Sequence of chain 1.A:
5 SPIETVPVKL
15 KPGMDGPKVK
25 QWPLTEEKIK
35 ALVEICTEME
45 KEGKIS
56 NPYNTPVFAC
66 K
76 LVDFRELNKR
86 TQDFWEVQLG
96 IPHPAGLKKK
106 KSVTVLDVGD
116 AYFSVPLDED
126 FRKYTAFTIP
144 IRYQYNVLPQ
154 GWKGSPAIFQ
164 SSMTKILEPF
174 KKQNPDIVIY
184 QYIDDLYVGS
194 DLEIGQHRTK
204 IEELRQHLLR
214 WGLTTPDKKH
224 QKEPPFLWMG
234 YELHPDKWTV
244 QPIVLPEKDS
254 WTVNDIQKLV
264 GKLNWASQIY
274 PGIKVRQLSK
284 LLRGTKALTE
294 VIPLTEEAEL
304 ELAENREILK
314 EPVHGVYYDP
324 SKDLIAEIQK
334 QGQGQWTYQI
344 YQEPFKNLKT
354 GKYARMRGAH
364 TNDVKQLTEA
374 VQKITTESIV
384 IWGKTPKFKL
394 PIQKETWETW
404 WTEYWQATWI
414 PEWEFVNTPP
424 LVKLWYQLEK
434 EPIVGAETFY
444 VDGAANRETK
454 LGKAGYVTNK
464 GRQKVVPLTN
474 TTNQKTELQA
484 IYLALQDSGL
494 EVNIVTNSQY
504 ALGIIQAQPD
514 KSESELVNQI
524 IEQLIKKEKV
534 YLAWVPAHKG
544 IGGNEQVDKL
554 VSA

The protein below binds the small molecule below.
Small molecule (SMILES): Cc1ccnc2c1NC(=O)c1cccnc1N2C1CC1

Binding-site contacts:
Ligand atom C13 contacts residue LYS103 of chain 1.A at 3.7 Å.
Ligand atom CD contacts residue TRP231 of chain 1.A at 3.4 Å (hydrophobic).
Ligand atom C9 contacts residue LEU236 of chain 1.A at 3.8 Å (hydrophobic).
Ligand atom C6 contacts residue LEU236 of chain 1.A at 4.1 Å (hydrophobic).
Ligand atom C5 contacts residue TYR183 of chain 1.A at 3.4 Å (hydrophobic).
Ligand atom CD contacts residue TYR190 of chain 1.A at 3.8 Å (hydrophobic).
Ligand atom N3 contacts residue LEU102 of chain 1.A at 3.8 Å.
Ligand atom C6 contacts residue TYR183 of chain 1.A at 4.0 Å (hydrophobic).
Ligand atom C7 contacts residue LEU236 of chain 1.A at 4.2 Å (hydrophobic).
Ligand atom C15 contacts residue LEU102 of chain 1.A at 4.1 Å (hydrophobic).
Ligand atom C2 contacts residue LEU102 of chain 1.A at 4.0 Å (hydrophobic).
Ligand atom N14 contacts residue LYS103 of chain 1.A at 4.2 Å.
Ligand atom OE contacts residue VAL108 of chain 1.A at 3.2 Å.
Ligand atom C13 contacts residue TYR320 of chain 1.A at 4.0 Å (hydrophobic).
Ligand atom C11 contacts residue VAL108 of chain 1.A at 4.0 Å (hydrophobic).
Ligand atom N14 contacts residue LEU102 of chain 1.A at 4.0 Å.
Ligand atom CB contacts residue VAL181 of chain 1.A at 3.9 Å (hydrophobic).
Ligand atom OE contacts residue LEU236 of chain 1.A at 3.9 Å.
Ligand atom C12 contacts residue HIS237 of chain 1.A at 3.6 Å.
Ligand atom N8 contacts residue TYR190 of chain 1.A at 3.7 Å.
Ligand atom C12 contacts residue VAL108 of chain 1.A at 4.1 Å (hydrophobic).
Ligand atom C4 contacts residue TYR183 of chain 1.A at 3.6 Å (hydrophobic).
Ligand atom N8 contacts residue LEU236 of chain 1.A at 3.7 Å.
Ligand atom C12 contacts residue TYR320 of chain 1.A at 3.1 Å (hydrophobic).
Ligand atom C11 contacts residue LEU236 of chain 1.A at 4.1 Å (hydrophobic).
Ligand atom CB contacts residue TYR190 of chain 1.A at 3.5 Å (hydrophobic).
Ligand atom C11 contacts residue TYR320 of chain 1.A at 3.5 Å (hydrophobic).
Ligand atom CC contacts residue GLY192 of chain 1.A at 3.6 Å.
Ligand atom CC contacts residue LYS105 of chain 1.A at 3.7 Å.
Ligand atom CD contacts residue LEU236 of chain 1.A at 3.6 Å (hydrophobic).
Ligand atom C4 contacts residue LEU102 of chain 1.A at 3.8 Å (hydrophobic).
Ligand atom C13 contacts residue LEU102 of chain 1.A at 4.1 Å (hydrophobic).
Ligand atom C11 contacts residue HIS237 of chain 1.A at 3.9 Å.
Ligand atom N3 contacts residue TYR183 of chain 1.A at 4.0 Å.
Ligand atom C6 contacts residue TYR190 of chain 1.A at 4.0 Å (hydrophobic).
Ligand atom CB contacts residue GLY192 of chain 1.A at 3.9 Å.
Ligand atom C7 contacts residue TYR190 of chain 1.A at 3.9 Å (hydrophobic).
Ligand atom OE contacts residue PHE229 of chain 1.A at 3.2 Å.
Ligand atom C10 contacts residue VAL108 of chain 1.A at 3.8 Å (hydrophobic).
Ligand atom C9 contacts residue VAL108 of chain 1.A at 3.6 Å (hydrophobic).